The protein below binds the small molecule below.
Small molecule (SMILES): CC(=O)O[C@H]1C(=O)[C@@]2(C)[C@H]([C@H](OC(=O)c3ccccc3)[C@]3(O)C[C@H](OC(=O)[C@H](O)[C@@H](NC(=O)c4ccccc4)c4ccccc4)C(C)=C1C3(C)C)[C@]1(OC(C)=O)CO[C@@H]1C[C@@H]2O

Sequence of chain 1.D:
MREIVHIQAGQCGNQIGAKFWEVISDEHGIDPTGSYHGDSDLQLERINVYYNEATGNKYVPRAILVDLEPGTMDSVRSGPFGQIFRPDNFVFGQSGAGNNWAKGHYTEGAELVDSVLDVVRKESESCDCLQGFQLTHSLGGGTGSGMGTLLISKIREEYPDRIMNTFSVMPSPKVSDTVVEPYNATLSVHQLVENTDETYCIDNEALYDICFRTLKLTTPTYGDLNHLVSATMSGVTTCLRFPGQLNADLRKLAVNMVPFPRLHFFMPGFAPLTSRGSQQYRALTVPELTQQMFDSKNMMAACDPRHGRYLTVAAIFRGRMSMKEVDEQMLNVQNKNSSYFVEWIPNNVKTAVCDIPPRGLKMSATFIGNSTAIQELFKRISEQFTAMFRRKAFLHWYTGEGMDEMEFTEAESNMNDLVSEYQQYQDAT

Binding-site contacts:
Ligand atom C09 contacts residue HIS227 of chain 1.D at 3.6 Å.
Ligand atom C42 contacts residue GLU27 of chain 1.D at 3.4 Å.
Ligand atom O06 contacts residue THR274 of chain 1.D at 2.9 Å (h-bond).
Ligand atom C07 contacts residue ASP224 of chain 1.D at 3.6 Å.
Ligand atom O13 contacts residue ARG359 of chain 1.D at 3.3 Å (salt-bridge).
Ligand atom C47 contacts residue ARG276 of chain 1.D at 3.5 Å.
Ligand atom C05 contacts residue HIS227 of chain 1.D at 2.9 Å.
Ligand atom C16 contacts residue PRO272 of chain 1.D at 3.8 Å (hydrophobic).
Ligand atom O05 contacts residue LEU361 of chain 1.D at 3.2 Å.
Ligand atom O01 contacts residue ARG276 of chain 1.D at 3.7 Å.
Ligand atom C08 contacts residue HIS227 of chain 1.D at 3.1 Å.
Ligand atom O13 contacts residue PRO358 of chain 1.D at 3.2 Å.
Ligand atom C40 contacts residue VAL23 of chain 1.D at 3.7 Å (hydrophobic).
Ligand atom O06 contacts residue PRO272 of chain 1.D at 3.7 Å.
Ligand atom C04 contacts residue HIS227 of chain 1.D at 3.5 Å.
Ligand atom C33 contacts residue GLU22 of chain 1.D at 3.7 Å.
Ligand atom C36 contacts residue HIS227 of chain 1.D at 3.4 Å.
Ligand atom C30 contacts residue HIS227 of chain 1.D at 3.2 Å.
Ligand atom C07 contacts residue HIS227 of chain 1.D at 2.4 Å.
Ligand atom C41 contacts residue GLU27 of chain 1.D at 3.3 Å.
Ligand atom O14 contacts residue HIS227 of chain 1.D at 2.3 Å (h-bond).
Ligand atom C15 contacts residue PRO272 of chain 1.D at 3.3 Å (hydrophobic).
Ligand atom C28 contacts residue PRO358 of chain 1.D at 3.7 Å (hydrophobic).
Ligand atom O06 contacts residue LEU215 of chain 1.D at 3.5 Å.
Ligand atom C15 contacts residue THR274 of chain 1.D at 3.8 Å.
Ligand atom C39 contacts residue ALA231 of chain 1.D at 3.7 Å (hydrophobic).
Ligand atom O06 contacts residue LEU273 of chain 1.D at 3.0 Å.
Ligand atom O07 contacts residue THR274 of chain 1.D at 3.7 Å.
Ligand atom O10 contacts residue GLY360 of chain 1.D at 3.8 Å.
Ligand atom C14 contacts residue LEU215 of chain 1.D at 3.3 Å (hydrophobic).
Ligand atom C16 contacts residue THR274 of chain 1.D at 3.6 Å.
Ligand atom O12 contacts residue GLY360 of chain 1.D at 3.8 Å.
Ligand atom C06 contacts residue HIS227 of chain 1.D at 2.2 Å.
Ligand atom C41 contacts residue VAL23 of chain 1.D at 2.8 Å (hydrophobic).
Ligand atom C19 contacts residue THR274 of chain 1.D at 3.2 Å.
Ligand atom C42 contacts residue VAL23 of chain 1.D at 3.2 Å (hydrophobic).
Ligand atom C31 contacts residue HIS227 of chain 1.D at 3.6 Å.
Ligand atom C14 contacts residue THR274 of chain 1.D at 3.6 Å.
Ligand atom C44 contacts residue LEU361 of chain 1.D at 3.1 Å (hydrophobic).
Ligand atom C15 contacts residue LEU273 of chain 1.D at 3.7 Å (hydrophobic).